Sequence of chain 1.A:
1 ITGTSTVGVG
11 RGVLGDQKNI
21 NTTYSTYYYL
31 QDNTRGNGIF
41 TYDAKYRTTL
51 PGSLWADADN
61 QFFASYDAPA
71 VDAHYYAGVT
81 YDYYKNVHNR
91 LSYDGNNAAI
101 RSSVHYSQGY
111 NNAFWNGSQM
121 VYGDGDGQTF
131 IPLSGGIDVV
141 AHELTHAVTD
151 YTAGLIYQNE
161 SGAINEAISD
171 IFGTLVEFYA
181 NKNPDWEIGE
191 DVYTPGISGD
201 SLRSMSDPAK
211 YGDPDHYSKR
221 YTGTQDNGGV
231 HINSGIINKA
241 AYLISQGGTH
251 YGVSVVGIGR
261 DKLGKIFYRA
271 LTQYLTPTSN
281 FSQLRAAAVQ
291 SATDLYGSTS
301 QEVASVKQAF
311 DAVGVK

Binding-site contacts:
Ligand atom CB contacts residue ASN112 of chain 1.A at 4.2 Å.
Ligand atom CA contacts residue HIS142 of chain 1.A at 4.1 Å.
Ligand atom CG2 contacts residue GLU143 of chain 1.A at 4.2 Å.
Ligand atom C contacts residue ARG203 of chain 1.A at 4.0 Å.
Ligand atom CA contacts residue LYS1 of chain 1.C at 2.4 Å.
Ligand atom CG2 contacts residue ILE188 of chain 1.A at 4.5 Å (hydrophobic).
Ligand atom CA contacts residue ZN1 of chain 1.D at 4.4 Å.
Ligand atom CG2 contacts residue HIS142 of chain 1.A at 4.3 Å.
Ligand atom C contacts residue HIS231 of chain 1.A at 3.9 Å.
Ligand atom CA contacts residue ALA113 of chain 1.A at 4.2 Å (hydrophobic).
Ligand atom O contacts residue HIS231 of chain 1.A at 3.6 Å.
Ligand atom CA contacts residue ASN112 of chain 1.A at 3.8 Å.
Ligand atom CG2 contacts residue ARG203 of chain 1.A at 3.9 Å.
Ligand atom CG1 contacts residue LYS1 of chain 1.C at 3.3 Å.
Ligand atom O contacts residue HIS142 of chain 1.A at 4.5 Å.
Ligand atom O contacts residue ARG203 of chain 1.A at 2.8 Å (salt-bridge).
Ligand atom C contacts residue LYS1 of chain 1.C at 1.3 Å.
Ligand atom N contacts residue ASN112 of chain 1.A at 2.8 Å (h-bond).
Ligand atom CG2 contacts residue VAL139 of chain 1.A at 4.3 Å (hydrophobic).
Ligand atom CG2 contacts residue LEU202 of chain 1.A at 4.2 Å (hydrophobic).
Ligand atom O contacts residue LEU202 of chain 1.A at 4.2 Å.
Ligand atom O contacts residue GLU166 of chain 1.A at 4.2 Å.
Ligand atom N contacts residue LYS1 of chain 1.C at 2.7 Å (salt-bridge).
Ligand atom CG1 contacts residue LEU202 of chain 1.A at 3.8 Å (hydrophobic).
Ligand atom CB contacts residue LYS1 of chain 1.C at 3.4 Å.
Ligand atom CG2 contacts residue LYS1 of chain 1.C at 4.3 Å.
Ligand atom N contacts residue ALA113 of chain 1.A at 2.8 Å (h-bond).
Ligand atom CG1 contacts residue LEU133 of chain 1.A at 3.8 Å (hydrophobic).
Ligand atom CB contacts residue GLU143 of chain 1.A at 3.4 Å.
Ligand atom C contacts residue ASN112 of chain 1.A at 4.0 Å.
Ligand atom CG1 contacts residue ASN112 of chain 1.A at 3.7 Å.
Ligand atom CB contacts residue VAL139 of chain 1.A at 4.4 Å (hydrophobic).
Ligand atom O contacts residue LYS1 of chain 1.C at 2.2 Å (salt-bridge).
Ligand atom CA contacts residue GLU143 of chain 1.A at 3.2 Å.
Ligand atom N contacts residue GLU143 of chain 1.A at 2.9 Å (salt-bridge).

This protein binds this small molecule.
Small molecule (SMILES): CC(C)[C@H](N)C(=O)O